This small molecule binds to this protein.
Small molecule (SMILES): CC(=O)N[C@@H]1[C@@H](O)[C@H](O)[C@@H](CO)O[C@H]1O

Sequence of chain 1.E:
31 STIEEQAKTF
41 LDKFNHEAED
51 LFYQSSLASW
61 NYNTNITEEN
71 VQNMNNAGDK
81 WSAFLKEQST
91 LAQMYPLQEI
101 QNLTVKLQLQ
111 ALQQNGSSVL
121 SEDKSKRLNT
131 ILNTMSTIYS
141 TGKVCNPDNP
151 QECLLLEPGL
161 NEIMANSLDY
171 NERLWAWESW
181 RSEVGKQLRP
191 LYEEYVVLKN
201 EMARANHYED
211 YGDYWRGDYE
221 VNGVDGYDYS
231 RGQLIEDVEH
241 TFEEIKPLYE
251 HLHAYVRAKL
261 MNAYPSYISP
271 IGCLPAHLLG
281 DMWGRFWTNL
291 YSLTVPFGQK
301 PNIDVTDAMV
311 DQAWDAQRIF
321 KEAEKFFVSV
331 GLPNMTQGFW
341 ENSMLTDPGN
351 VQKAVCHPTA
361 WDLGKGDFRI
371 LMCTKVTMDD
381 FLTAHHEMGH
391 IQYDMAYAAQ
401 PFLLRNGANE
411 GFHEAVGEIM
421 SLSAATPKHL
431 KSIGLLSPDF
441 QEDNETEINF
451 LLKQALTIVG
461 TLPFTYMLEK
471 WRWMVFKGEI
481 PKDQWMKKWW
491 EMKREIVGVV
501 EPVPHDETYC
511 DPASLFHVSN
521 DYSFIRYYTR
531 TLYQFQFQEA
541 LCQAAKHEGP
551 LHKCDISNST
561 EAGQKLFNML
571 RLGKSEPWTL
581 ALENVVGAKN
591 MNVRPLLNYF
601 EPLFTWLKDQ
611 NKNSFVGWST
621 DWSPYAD

Binding-site contacts:
Ligand atom C2 contacts residue ASN102 of chain 1.E at 2.8 Å.
Ligand atom C7 contacts residue THR104 of chain 1.E at 3.8 Å.
Ligand atom C2 contacts residue THR104 of chain 1.E at 3.9 Å.
Ligand atom O5 contacts residue ASN102 of chain 1.E at 2.6 Å (h-bond).
Ligand atom C1 contacts residue THR104 of chain 1.E at 4.2 Å.
Ligand atom O6 contacts residue ASN102 of chain 1.E at 3.6 Å (h-bond).
Ligand atom N2 contacts residue THR104 of chain 1.E at 3.8 Å.
Ligand atom C6 contacts residue ASN102 of chain 1.E at 4.4 Å.
Ligand atom C1 contacts residue ASN102 of chain 1.E at 1.6 Å.
Ligand atom N2 contacts residue ASN102 of chain 1.E at 3.1 Å (h-bond).
Ligand atom C8 contacts residue VAL105 of chain 1.E at 4.5 Å (hydrophobic).
Ligand atom C7 contacts residue ASN102 of chain 1.E at 4.3 Å.
Ligand atom C5 contacts residue ASN102 of chain 1.E at 3.7 Å.
Ligand atom O7 contacts residue THR104 of chain 1.E at 3.8 Å.
Ligand atom C4 contacts residue ASN102 of chain 1.E at 4.4 Å.
Ligand atom C3 contacts residue ASN102 of chain 1.E at 3.9 Å.